Binding-site contacts:
Ligand atom O7 contacts residue ASN328 of chain 1.B at 3.4 Å (h-bond).
Ligand atom C5 contacts residue ASN328 of chain 1.B at 3.7 Å.
Ligand atom C1 contacts residue ASN328 of chain 1.B at 1.4 Å.
Ligand atom C7 contacts residue GLN577 of chain 1.B at 3.7 Å.
Ligand atom C2 contacts residue ASN328 of chain 1.B at 2.4 Å.
Ligand atom O5 contacts residue ASN328 of chain 1.B at 2.4 Å (h-bond).
Ligand atom C4 contacts residue ASN328 of chain 1.B at 4.2 Å.
Ligand atom C2 contacts residue GLN577 of chain 1.B at 4.2 Å.
Ligand atom N2 contacts residue ASN328 of chain 1.B at 2.9 Å (h-bond).
Ligand atom C8 contacts residue GLN577 of chain 1.B at 3.3 Å.
Ligand atom C3 contacts residue ASN328 of chain 1.B at 3.8 Å.
Ligand atom C7 contacts residue ASN328 of chain 1.B at 3.3 Å.
Ligand atom C8 contacts residue ASN328 of chain 1.B at 4.4 Å.
Ligand atom C1 contacts residue GLN577 of chain 1.B at 4.4 Å.
Ligand atom N2 contacts residue GLN577 of chain 1.B at 3.2 Å (h-bond).

The protein below binds the small molecule below.
Small molecule (SMILES): CC(=O)N[C@@H]1[C@@H](O)[C@H](O)[C@@H](CO)O[C@H]1O

Sequence of chain 1.B:
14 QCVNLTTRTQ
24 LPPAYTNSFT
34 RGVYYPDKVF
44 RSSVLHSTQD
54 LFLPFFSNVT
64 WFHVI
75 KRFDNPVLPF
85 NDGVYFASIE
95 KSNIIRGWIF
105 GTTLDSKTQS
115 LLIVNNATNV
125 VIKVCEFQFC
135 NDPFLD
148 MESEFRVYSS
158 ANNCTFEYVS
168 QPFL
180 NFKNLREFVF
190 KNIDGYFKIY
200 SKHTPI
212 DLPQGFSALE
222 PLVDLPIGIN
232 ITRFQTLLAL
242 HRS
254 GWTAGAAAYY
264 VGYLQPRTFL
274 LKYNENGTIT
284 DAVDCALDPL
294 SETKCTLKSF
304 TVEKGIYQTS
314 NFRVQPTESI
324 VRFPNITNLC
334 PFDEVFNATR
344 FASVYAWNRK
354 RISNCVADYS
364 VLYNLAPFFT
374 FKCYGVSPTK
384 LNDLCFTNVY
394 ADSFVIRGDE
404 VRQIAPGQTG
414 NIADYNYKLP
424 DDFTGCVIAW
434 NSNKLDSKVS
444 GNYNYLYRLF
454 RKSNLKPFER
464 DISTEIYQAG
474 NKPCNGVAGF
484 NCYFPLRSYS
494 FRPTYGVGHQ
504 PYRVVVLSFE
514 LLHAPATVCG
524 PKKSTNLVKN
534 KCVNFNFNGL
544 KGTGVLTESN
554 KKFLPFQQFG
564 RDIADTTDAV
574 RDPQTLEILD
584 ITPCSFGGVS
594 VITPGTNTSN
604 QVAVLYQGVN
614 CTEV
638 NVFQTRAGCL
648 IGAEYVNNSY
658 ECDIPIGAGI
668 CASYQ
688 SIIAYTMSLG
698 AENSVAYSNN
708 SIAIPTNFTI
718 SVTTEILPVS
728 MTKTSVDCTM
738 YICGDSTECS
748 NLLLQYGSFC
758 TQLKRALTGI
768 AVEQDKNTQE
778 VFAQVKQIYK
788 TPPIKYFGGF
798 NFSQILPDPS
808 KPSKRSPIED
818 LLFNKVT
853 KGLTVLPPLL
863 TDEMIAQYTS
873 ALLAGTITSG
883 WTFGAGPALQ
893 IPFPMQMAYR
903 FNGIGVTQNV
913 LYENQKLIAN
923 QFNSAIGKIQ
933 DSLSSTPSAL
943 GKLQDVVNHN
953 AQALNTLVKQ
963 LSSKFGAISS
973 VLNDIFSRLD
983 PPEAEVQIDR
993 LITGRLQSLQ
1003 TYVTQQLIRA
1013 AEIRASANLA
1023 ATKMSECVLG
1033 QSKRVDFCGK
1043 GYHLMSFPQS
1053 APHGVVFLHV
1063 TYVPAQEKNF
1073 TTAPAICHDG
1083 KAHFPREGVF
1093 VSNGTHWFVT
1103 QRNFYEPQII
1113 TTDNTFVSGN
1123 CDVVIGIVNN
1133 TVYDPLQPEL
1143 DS